Sequence of chain 1.A:
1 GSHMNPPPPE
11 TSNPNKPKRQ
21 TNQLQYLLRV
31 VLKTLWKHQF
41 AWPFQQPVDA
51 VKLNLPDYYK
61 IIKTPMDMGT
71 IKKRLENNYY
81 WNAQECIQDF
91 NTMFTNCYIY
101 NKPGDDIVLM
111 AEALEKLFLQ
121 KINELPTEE

A protein and the small-molecule ligand that binds it are described below.
Small molecule (SMILES): N#Cc1cc(Br)ccc1O

Binding-site contacts:
Ligand atom BR contacts residue LYS33 of chain 1.A at 4.0 Å.
Ligand atom BR contacts residue TRP36 of chain 1.A at 3.7 Å.
Ligand atom C contacts residue LYS33 of chain 1.A at 4.1 Å.
Ligand atom BR contacts residue LEU32 of chain 1.A at 3.9 Å.
Ligand atom C5 contacts residue LYS33 of chain 1.A at 4.2 Å.
Ligand atom C3 contacts residue LEU28 of chain 1.A at 3.9 Å (hydrophobic).
Ligand atom N contacts residue LEU28 of chain 1.A at 3.8 Å.
Ligand atom O contacts residue LYS33 of chain 1.A at 4.3 Å.
Ligand atom C1 contacts residue LEU28 of chain 1.A at 4.3 Å (hydrophobic).
Ligand atom C2 contacts residue LEU28 of chain 1.A at 4.0 Å (hydrophobic).
Ligand atom C3 contacts residue LYS33 of chain 1.A at 3.9 Å.
Ligand atom C6 contacts residue LYS33 of chain 1.A at 4.1 Å.
Ligand atom C1 contacts residue LYS33 of chain 1.A at 4.2 Å.
Ligand atom N contacts residue ARG29 of chain 1.A at 3.5 Å.
Ligand atom C4 contacts residue LYS33 of chain 1.A at 4.0 Å.
Ligand atom BR contacts residue LYS72 of chain 1.A at 3.7 Å.
Ligand atom C2 contacts residue ARG29 of chain 1.A at 4.0 Å.